A small-molecule ligand and the protein it binds are described below.
Small molecule (SMILES): CC(=O)N[C@H]1[C@H](O[C@H]2[C@H](O)[C@@H](NC(C)=O)CO[C@@H]2CO)O[C@H](CO)[C@@H](O[C@@H]2O[C@H](CO)[C@@H](O)[C@H](O)[C@@H]2O)[C@@H]1O

Binding-site contacts:
Ligand atom C7 contacts residue ASN126 of chain 1.U at 3.5 Å.
Ligand atom C5 contacts residue ASN126 of chain 1.U at 3.8 Å.
Ligand atom O7 contacts residue ASN126 of chain 1.U at 4.1 Å.
Ligand atom C3 contacts residue ASN126 of chain 1.U at 3.6 Å.
Ligand atom C4 contacts residue ASN126 of chain 1.U at 4.3 Å.
Ligand atom O5 contacts residue ASN126 of chain 1.U at 2.7 Å (h-bond).
Ligand atom C8 contacts residue ASN126 of chain 1.U at 4.3 Å.
Ligand atom N2 contacts residue ASN126 of chain 1.U at 2.4 Å (h-bond).
Ligand atom C8 contacts residue LYS122 of chain 1.U at 3.6 Å.
Ligand atom C2 contacts residue ASN126 of chain 1.U at 2.3 Å.
Ligand atom C1 contacts residue ASN126 of chain 1.U at 1.4 Å.

Sequence of chain 1.U:
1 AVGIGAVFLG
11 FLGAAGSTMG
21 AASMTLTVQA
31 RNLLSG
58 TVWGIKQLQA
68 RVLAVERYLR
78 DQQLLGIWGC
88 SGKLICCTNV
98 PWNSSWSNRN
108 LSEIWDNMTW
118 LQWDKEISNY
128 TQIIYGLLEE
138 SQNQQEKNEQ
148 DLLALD